Binding-site contacts:
Ligand atom C2 contacts residue ASN801 of chain 1.G at 2.5 Å.
Ligand atom C6 contacts residue GLN804 of chain 1.G at 4.4 Å.
Ligand atom C1 contacts residue ASN801 of chain 1.G at 1.5 Å.
Ligand atom O7 contacts residue ASN801 of chain 1.G at 3.0 Å (h-bond).
Ligand atom C8 contacts residue ASN801 of chain 1.G at 4.4 Å.
Ligand atom N2 contacts residue ASN801 of chain 1.G at 3.0 Å (h-bond).
Ligand atom C8 contacts residue GLN804 of chain 1.G at 4.2 Å.
Ligand atom C5 contacts residue SER803 of chain 1.G at 3.8 Å.
Ligand atom C1 contacts residue SER803 of chain 1.G at 3.5 Å.
Ligand atom O5 contacts residue ASN801 of chain 1.G at 2.4 Å (h-bond).
Ligand atom C5 contacts residue ASN801 of chain 1.G at 3.8 Å.
Ligand atom C3 contacts residue ASN801 of chain 1.G at 3.9 Å.
Ligand atom O5 contacts residue SER803 of chain 1.G at 3.7 Å.
Ligand atom C4 contacts residue ASN801 of chain 1.G at 4.3 Å.
Ligand atom C7 contacts residue ASN801 of chain 1.G at 3.2 Å.

This protein binds this small molecule.
Small molecule (SMILES): CC(=O)N[C@H]1[C@H](O[C@H]2[C@H](O)[C@@H](NC(C)=O)CO[C@@H]2CO)O[C@H](CO)[C@@H](O)[C@@H]1O

Sequence of chain 1.G:
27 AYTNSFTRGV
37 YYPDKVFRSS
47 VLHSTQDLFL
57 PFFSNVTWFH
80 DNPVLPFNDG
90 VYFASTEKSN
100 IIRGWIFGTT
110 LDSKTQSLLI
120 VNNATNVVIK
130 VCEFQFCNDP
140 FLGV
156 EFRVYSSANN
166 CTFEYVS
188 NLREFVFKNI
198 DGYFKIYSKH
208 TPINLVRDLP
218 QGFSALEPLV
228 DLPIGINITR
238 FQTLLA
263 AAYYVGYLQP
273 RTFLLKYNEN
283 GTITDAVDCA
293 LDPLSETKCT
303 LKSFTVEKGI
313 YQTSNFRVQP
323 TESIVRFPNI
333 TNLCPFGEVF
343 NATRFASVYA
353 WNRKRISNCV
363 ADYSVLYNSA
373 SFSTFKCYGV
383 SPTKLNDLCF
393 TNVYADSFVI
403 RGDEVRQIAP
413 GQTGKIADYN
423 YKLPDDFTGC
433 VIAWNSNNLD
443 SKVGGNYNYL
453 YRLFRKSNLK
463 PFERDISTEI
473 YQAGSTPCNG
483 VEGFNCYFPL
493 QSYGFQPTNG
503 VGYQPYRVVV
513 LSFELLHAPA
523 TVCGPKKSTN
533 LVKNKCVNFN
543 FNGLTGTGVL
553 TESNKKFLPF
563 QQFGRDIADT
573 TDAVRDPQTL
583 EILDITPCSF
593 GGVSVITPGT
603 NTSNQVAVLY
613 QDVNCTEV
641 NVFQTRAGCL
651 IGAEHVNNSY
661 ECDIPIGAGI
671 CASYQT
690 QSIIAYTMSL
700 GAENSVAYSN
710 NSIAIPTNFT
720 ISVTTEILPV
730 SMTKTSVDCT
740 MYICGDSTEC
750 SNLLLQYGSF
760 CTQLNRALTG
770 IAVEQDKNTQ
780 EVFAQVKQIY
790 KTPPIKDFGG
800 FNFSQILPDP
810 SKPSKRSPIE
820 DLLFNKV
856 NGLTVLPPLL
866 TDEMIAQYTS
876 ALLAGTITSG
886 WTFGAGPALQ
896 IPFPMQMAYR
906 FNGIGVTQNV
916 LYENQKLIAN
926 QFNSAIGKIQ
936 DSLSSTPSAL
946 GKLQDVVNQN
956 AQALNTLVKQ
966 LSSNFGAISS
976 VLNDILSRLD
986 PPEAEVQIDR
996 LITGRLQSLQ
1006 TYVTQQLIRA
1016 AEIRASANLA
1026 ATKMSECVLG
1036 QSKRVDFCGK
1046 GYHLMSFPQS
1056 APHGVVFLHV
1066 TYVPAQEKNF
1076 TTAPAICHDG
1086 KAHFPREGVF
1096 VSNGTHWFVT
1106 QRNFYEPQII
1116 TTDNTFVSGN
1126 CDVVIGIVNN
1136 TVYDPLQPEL